This small molecule binds to this protein.
Small molecule (SMILES): CC(=O)N[C@H]1[C@H](O[C@H]2[C@H](O)[C@@H](NC(C)=O)CO[C@@H]2CO)O[C@H](CO)[C@@H](O)[C@@H]1O

Binding-site contacts:
Ligand atom C5 contacts residue ASN1392 of chain 1.A at 3.6 Å.
Ligand atom O5 contacts residue ASP1395 of chain 1.A at 3.7 Å.
Ligand atom O7 contacts residue PHE1399 of chain 1.A at 3.6 Å.
Ligand atom O5 contacts residue THR1394 of chain 1.A at 2.8 Å (h-bond).
Ligand atom O7 contacts residue ASN1392 of chain 1.A at 3.4 Å (h-bond).
Ligand atom C8 contacts residue SER1417 of chain 1.A at 3.5 Å.
Ligand atom C7 contacts residue PHE1399 of chain 1.A at 4.2 Å (hydrophobic).
Ligand atom C8 contacts residue PHE1399 of chain 1.A at 4.0 Å (hydrophobic).
Ligand atom O6 contacts residue ASP1395 of chain 1.A at 3.6 Å (salt-bridge).
Ligand atom N2 contacts residue ASN1392 of chain 1.A at 3.0 Å (h-bond).
Ligand atom C1 contacts residue ASN1392 of chain 1.A at 1.4 Å.
Ligand atom C5 contacts residue THR1394 of chain 1.A at 3.2 Å.
Ligand atom C7 contacts residue ASN1392 of chain 1.A at 3.4 Å.
Ligand atom C6 contacts residue THR1394 of chain 1.A at 3.5 Å.
Ligand atom C1 contacts residue ASP1395 of chain 1.A at 4.0 Å.
Ligand atom C1 contacts residue THR1394 of chain 1.A at 3.2 Å.
Ligand atom C2 contacts residue ASN1392 of chain 1.A at 2.5 Å.
Ligand atom C4 contacts residue ASN1392 of chain 1.A at 4.3 Å.
Ligand atom O6 contacts residue THR1394 of chain 1.A at 4.1 Å.
Ligand atom C3 contacts residue ASN1392 of chain 1.A at 3.8 Å.
Ligand atom O5 contacts residue ASN1392 of chain 1.A at 2.3 Å (h-bond).

Sequence of chain 1.A:
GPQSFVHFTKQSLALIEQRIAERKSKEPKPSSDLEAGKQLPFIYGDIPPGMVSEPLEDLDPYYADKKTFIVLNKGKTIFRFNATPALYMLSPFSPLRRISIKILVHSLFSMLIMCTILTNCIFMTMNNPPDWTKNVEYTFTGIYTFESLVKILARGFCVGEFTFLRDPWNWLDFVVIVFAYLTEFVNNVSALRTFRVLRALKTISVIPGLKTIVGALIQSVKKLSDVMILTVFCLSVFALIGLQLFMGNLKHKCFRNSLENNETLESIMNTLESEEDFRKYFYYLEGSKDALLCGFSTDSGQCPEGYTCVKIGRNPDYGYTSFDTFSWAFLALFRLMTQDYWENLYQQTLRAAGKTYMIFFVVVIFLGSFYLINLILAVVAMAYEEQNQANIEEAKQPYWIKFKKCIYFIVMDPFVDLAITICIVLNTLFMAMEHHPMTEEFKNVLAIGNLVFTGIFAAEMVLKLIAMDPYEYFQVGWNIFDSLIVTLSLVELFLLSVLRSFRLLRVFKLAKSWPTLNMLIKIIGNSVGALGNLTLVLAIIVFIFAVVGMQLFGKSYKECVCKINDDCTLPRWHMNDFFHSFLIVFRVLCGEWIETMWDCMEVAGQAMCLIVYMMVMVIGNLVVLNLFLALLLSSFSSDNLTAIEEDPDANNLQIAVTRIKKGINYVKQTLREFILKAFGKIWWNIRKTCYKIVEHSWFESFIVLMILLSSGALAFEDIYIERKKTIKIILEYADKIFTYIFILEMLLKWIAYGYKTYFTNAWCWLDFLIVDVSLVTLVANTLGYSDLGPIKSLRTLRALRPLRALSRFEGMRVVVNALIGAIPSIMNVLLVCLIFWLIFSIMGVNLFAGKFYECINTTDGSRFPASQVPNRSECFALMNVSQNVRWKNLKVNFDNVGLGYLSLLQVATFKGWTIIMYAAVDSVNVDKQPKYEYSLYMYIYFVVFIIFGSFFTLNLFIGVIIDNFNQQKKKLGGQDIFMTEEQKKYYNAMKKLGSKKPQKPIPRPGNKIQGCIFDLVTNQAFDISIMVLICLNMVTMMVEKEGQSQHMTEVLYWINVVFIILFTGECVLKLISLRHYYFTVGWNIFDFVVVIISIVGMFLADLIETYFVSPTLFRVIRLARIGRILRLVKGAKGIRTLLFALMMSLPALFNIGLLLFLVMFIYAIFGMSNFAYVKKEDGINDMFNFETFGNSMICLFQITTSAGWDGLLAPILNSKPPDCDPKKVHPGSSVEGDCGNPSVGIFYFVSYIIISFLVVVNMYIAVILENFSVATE